A small-molecule ligand and the protein it binds are described below.
Small molecule (SMILES): NC(=[NH2+])c1ccc2nc(-c3ccccc3O)[nH]c2c1

Sequence of chain 1.A:
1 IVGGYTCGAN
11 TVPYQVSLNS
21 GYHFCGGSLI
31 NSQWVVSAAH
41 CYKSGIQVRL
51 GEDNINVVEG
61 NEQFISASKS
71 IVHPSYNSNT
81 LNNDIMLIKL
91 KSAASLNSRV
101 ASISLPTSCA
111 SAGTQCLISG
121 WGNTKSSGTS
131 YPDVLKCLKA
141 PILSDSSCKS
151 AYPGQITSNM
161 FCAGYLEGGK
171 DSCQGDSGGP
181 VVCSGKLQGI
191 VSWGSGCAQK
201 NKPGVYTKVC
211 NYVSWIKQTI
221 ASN

Binding-site contacts:
Ligand atom N3 contacts residue SER177 of chain 1.A at 2.5 Å (h-bond).
Ligand atom N1 contacts residue SER172 of chain 1.A at 3.5 Å (h-bond).
Ligand atom C5 contacts residue GLN174 of chain 1.A at 3.9 Å.
Ligand atom C7 contacts residue TRP193 of chain 1.A at 3.9 Å (hydrophobic).
Ligand atom C3' contacts residue GLN174 of chain 1.A at 3.8 Å.
Ligand atom N3 contacts residue GLN174 of chain 1.A at 3.8 Å.
Ligand atom C5' contacts residue HIS40 of chain 1.A at 3.9 Å.
Ligand atom C8 contacts residue GLN174 of chain 1.A at 3.8 Å.
Ligand atom N1 contacts residue GLY196 of chain 1.A at 2.8 Å (h-bond).
Ligand atom C4 contacts residue SER177 of chain 1.A at 3.2 Å.
Ligand atom C6' contacts residue HIS40 of chain 1.A at 3.5 Å.
Ligand atom C7 contacts residue ASP171 of chain 1.A at 3.7 Å.
Ligand atom N2 contacts residue ASP171 of chain 1.A at 3.1 Å (salt-bridge).
Ligand atom C2 contacts residue VAL191 of chain 1.A at 3.6 Å (hydrophobic).
Ligand atom O6' contacts residue HIS40 of chain 1.A at 2.6 Å (h-bond).
Ligand atom C8 contacts residue SER177 of chain 1.A at 3.6 Å.
Ligand atom N2 contacts residue GLY204 of chain 1.A at 3.5 Å.
Ligand atom C2' contacts residue GLN174 of chain 1.A at 4.0 Å.
Ligand atom C1 contacts residue CYS173 of chain 1.A at 3.8 Å (hydrophobic).
Ligand atom C3 contacts residue SER177 of chain 1.A at 3.3 Å.
Ligand atom N2 contacts residue SER172 of chain 1.A at 2.9 Å (h-bond).
Ligand atom C1 contacts residue GLY194 of chain 1.A at 4.0 Å.
Ligand atom N2 contacts residue TRP193 of chain 1.A at 3.7 Å.
Ligand atom C2 contacts residue SER172 of chain 1.A at 3.5 Å.
Ligand atom C7 contacts residue GLY194 of chain 1.A at 3.9 Å.
Ligand atom C3 contacts residue VAL191 of chain 1.A at 3.5 Å (hydrophobic).
Ligand atom C6' contacts residue SER177 of chain 1.A at 3.4 Å.
Ligand atom C1 contacts residue SER172 of chain 1.A at 3.9 Å.
Ligand atom C4 contacts residue GLN174 of chain 1.A at 4.0 Å.
Ligand atom C1 contacts residue TRP193 of chain 1.A at 3.9 Å (hydrophobic).
Ligand atom C6 contacts residue GLY194 of chain 1.A at 3.8 Å.
Ligand atom C4 contacts residue CYS173 of chain 1.A at 3.7 Å (hydrophobic).
Ligand atom C2 contacts residue CYS173 of chain 1.A at 3.8 Å (hydrophobic).
Ligand atom O6' contacts residue SER177 of chain 1.A at 2.1 Å (h-bond).
Ligand atom N1 contacts residue GLY194 of chain 1.A at 3.6 Å.
Ligand atom C7 contacts residue SER172 of chain 1.A at 3.3 Å.
Ligand atom N1 contacts residue ASP171 of chain 1.A at 3.1 Å (salt-bridge).
Ligand atom N1 contacts residue CYS197 of chain 1.A at 3.9 Å.
Ligand atom C3 contacts residue CYS173 of chain 1.A at 3.5 Å (hydrophobic).
Ligand atom C1' contacts residue SER177 of chain 1.A at 4.0 Å.